Binding-site contacts:
Ligand atom C11 contacts residue TRP98 of chain 4.A at 3.8 Å (hydrophobic).
Ligand atom NH2 contacts residue ARG75 of chain 4.A at 3.2 Å (salt-bridge).
Ligand atom C92 contacts residue ARG144 of chain 4.A at 3.6 Å.
Ligand atom C2 contacts residue TYR324 of chain 4.A at 3.0 Å (hydrophobic).
Ligand atom NE contacts residue GLU38 of chain 4.A at 3.9 Å.
Ligand atom C81 contacts residue GLU196 of chain 4.A at 3.5 Å.
Ligand atom C9 contacts residue ARG144 of chain 4.A at 3.8 Å.
Ligand atom C6 contacts residue TYR324 of chain 4.A at 3.7 Å (hydrophobic).
Ligand atom NH1 contacts residue GLU147 of chain 4.A at 3.0 Å (salt-bridge).
Ligand atom O10 contacts residue ASP70 of chain 4.A at 3.5 Å.
Ligand atom NE contacts residue ASP70 of chain 4.A at 2.9 Å (salt-bridge).
Ligand atom O6 contacts residue TYR324 of chain 4.A at 3.5 Å (h-bond).
Ligand atom C3 contacts residue TYR324 of chain 4.A at 3.2 Å (hydrophobic).
Ligand atom C1 contacts residue TYR324 of chain 4.A at 3.1 Å (hydrophobic).
Ligand atom O1B contacts residue ARG37 of chain 4.A at 2.8 Å (salt-bridge).
Ligand atom C3 contacts residue ASP70 of chain 4.A at 3.2 Å.
Ligand atom NH1 contacts residue GLU38 of chain 4.A at 3.7 Å.
Ligand atom NH1 contacts residue TRP98 of chain 4.A at 3.2 Å (h-bond).
Ligand atom C11 contacts residue ILE142 of chain 4.A at 3.8 Å (hydrophobic).
Ligand atom O1A contacts residue ARG290 of chain 4.A at 2.8 Å (salt-bridge).
Ligand atom NH2 contacts residue TRP98 of chain 4.A at 3.0 Å (h-bond).
Ligand atom NH2 contacts residue ASP70 of chain 4.A at 2.9 Å (salt-bridge).
Ligand atom O1B contacts residue ARG290 of chain 4.A at 3.0 Å (salt-bridge).
Ligand atom NH2 contacts residue GLU38 of chain 4.A at 3.8 Å.
Ligand atom O1A contacts residue TYR324 of chain 4.A at 3.6 Å (h-bond).
Ligand atom C4 contacts residue TYR324 of chain 4.A at 3.7 Å (hydrophobic).
Ligand atom CZ contacts residue ASP70 of chain 4.A at 3.8 Å.
Ligand atom C1 contacts residue ARG290 of chain 4.A at 3.5 Å.
Ligand atom C6 contacts residue GLU197 of chain 4.A at 3.6 Å.
Ligand atom CZ contacts residue GLU38 of chain 4.A at 3.8 Å.
Ligand atom O10 contacts residue ARG71 of chain 4.A at 2.7 Å (salt-bridge).
Ligand atom C92 contacts residue ALA166 of chain 4.A at 3.9 Å (hydrophobic).
Ligand atom C10 contacts residue ARG71 of chain 4.A at 3.7 Å.
Ligand atom C81 contacts residue LYS212 of chain 4.A at 3.9 Å.
Ligand atom O1B contacts residue TYR324 of chain 4.A at 3.4 Å (h-bond).
Ligand atom C4 contacts residue ASP70 of chain 4.A at 3.5 Å.
Ligand atom C92 contacts residue ILE142 of chain 4.A at 3.7 Å (hydrophobic).
Ligand atom C1 contacts residue ARG37 of chain 4.A at 3.9 Å.
Ligand atom CZ contacts residue TRP98 of chain 4.A at 3.5 Å (hydrophobic).
Ligand atom C81 contacts residue GLU197 of chain 4.A at 3.5 Å.

Sequence of chain 4.A:
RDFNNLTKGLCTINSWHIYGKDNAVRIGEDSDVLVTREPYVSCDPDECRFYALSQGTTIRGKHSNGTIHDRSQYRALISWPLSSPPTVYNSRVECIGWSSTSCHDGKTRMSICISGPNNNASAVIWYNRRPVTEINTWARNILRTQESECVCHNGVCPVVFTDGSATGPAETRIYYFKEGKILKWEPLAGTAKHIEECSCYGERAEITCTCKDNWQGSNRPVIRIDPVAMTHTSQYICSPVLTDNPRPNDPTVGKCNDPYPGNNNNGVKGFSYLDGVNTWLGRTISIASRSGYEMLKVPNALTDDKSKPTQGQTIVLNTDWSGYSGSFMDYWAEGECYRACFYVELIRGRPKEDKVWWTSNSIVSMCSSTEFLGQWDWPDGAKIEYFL

This small molecule binds to this protein.
Small molecule (SMILES): [H]/N=C(/N)N[C@H]1C=C(C(=O)O)O[C@@H](C(=O)N(C)CCC)[C@@H]1NC(C)=O